Sequence of chain 1.A:
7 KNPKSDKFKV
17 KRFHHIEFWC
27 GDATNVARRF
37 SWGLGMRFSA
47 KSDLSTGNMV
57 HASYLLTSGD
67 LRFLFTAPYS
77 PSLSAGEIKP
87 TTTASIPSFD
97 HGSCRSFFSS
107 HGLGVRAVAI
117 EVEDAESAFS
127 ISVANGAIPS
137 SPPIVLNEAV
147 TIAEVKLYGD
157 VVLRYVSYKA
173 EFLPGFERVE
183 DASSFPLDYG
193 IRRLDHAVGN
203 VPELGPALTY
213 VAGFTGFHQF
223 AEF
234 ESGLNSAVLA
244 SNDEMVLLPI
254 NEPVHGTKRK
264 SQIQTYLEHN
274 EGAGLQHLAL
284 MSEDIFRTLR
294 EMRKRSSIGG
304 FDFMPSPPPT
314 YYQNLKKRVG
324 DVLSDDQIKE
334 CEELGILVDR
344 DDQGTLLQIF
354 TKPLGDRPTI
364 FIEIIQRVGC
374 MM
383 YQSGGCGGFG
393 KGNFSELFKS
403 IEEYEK

This protein binds this small molecule.
Small molecule (SMILES): Cc1c(C(=O)C2=C(O)C=CCC2=O)ccc2c1c(=O)n(CCc1cccc(Cl)c1)c(=O)n2C

Binding-site contacts:
Ligand atom O17 contacts residue PHE391 of chain 1.A at 3.5 Å (h-bond).
Ligand atom C14 contacts residue ASN395 of chain 1.A at 3.7 Å.
Ligand atom O24 contacts residue CO1 of chain 1.B at 2.1 Å.
Ligand atom O24 contacts residue VAL200 of chain 1.A at 3.7 Å.
Ligand atom C5 contacts residue PHE353 of chain 1.A at 3.3 Å (hydrophobic).
Ligand atom O17 contacts residue CO1 of chain 1.B at 2.0 Å.
Ligand atom C20 contacts residue PHE391 of chain 1.A at 3.6 Å (hydrophobic).
Ligand atom O17 contacts residue HIS280 of chain 1.A at 3.0 Å (h-bond).
Ligand atom C22 contacts residue LYS393 of chain 1.A at 3.7 Å.
Ligand atom C3 contacts residue PHE353 of chain 1.A at 3.6 Å (hydrophobic).
Ligand atom C16 contacts residue PHE391 of chain 1.A at 3.6 Å (hydrophobic).
Ligand atom C4 contacts residue PHE353 of chain 1.A at 3.4 Å (hydrophobic).
Ligand atom C16 contacts residue HIS280 of chain 1.A at 3.6 Å.
Ligand atom O24 contacts residue HIS198 of chain 1.A at 3.2 Å (h-bond).
Ligand atom C21 contacts residue SER239 of chain 1.A at 3.4 Å.
Ligand atom C16 contacts residue CO1 of chain 1.B at 3.1 Å.
Ligand atom C6 contacts residue PHE353 of chain 1.A at 3.1 Å (hydrophobic).
Ligand atom C4 contacts residue PHE396 of chain 1.A at 3.5 Å (hydrophobic).
Ligand atom C18 contacts residue CO1 of chain 1.B at 3.6 Å.
Ligand atom C18 contacts residue HIS280 of chain 1.A at 3.7 Å.
Ligand atom O25 contacts residue PHE396 of chain 1.A at 3.6 Å.
Ligand atom C22 contacts residue SER239 of chain 1.A at 3.5 Å.
Ligand atom N7 contacts residue PHE396 of chain 1.A at 3.6 Å.
Ligand atom CL1 contacts residue GLN265 of chain 1.A at 3.3 Å.
Ligand atom O24 contacts residue HIS280 of chain 1.A at 3.2 Å (h-bond).
Ligand atom C2 contacts residue PHE353 of chain 1.A at 3.5 Å (hydrophobic).
Ligand atom C22 contacts residue ASN254 of chain 1.A at 3.7 Å.
Ligand atom C21 contacts residue ASN254 of chain 1.A at 3.3 Å.
Ligand atom C15 contacts residue HIS280 of chain 1.A at 3.5 Å.
Ligand atom C19 contacts residue CO1 of chain 1.B at 3.3 Å.
Ligand atom C2 contacts residue PHE391 of chain 1.A at 3.4 Å (hydrophobic).
Ligand atom O12 contacts residue LEU399 of chain 1.A at 3.5 Å.
Ligand atom C28 contacts residue GLN265 of chain 1.A at 3.7 Å.
Ligand atom O17 contacts residue PHE353 of chain 1.A at 3.6 Å.
Ligand atom C3 contacts residue GLY392 of chain 1.A at 3.6 Å.
Ligand atom C15 contacts residue PHE353 of chain 1.A at 3.5 Å (hydrophobic).
Ligand atom O17 contacts residue GLU366 of chain 1.A at 3.1 Å (salt-bridge).
Ligand atom C3 contacts residue PHE396 of chain 1.A at 3.7 Å (hydrophobic).
Ligand atom C8 contacts residue PHE396 of chain 1.A at 3.7 Å (hydrophobic).
Ligand atom C1 contacts residue PHE353 of chain 1.A at 3.3 Å (hydrophobic).